Sequence of chain 1.J:
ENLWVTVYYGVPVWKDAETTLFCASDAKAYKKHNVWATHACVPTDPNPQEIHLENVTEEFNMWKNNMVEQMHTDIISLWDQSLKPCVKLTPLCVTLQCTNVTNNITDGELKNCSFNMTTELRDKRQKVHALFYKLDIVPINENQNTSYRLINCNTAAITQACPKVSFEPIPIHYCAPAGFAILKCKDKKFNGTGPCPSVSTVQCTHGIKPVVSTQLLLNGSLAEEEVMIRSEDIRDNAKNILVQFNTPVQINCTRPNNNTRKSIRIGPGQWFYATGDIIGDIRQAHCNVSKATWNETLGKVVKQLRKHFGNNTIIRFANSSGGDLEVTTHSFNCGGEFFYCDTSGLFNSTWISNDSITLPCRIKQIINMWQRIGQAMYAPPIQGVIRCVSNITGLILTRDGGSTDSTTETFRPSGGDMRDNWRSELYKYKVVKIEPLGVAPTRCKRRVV

Binding-site contacts:
Ligand atom O5 contacts residue PRO254 of chain 1.J at 3.7 Å.
Ligand atom C7 contacts residue ASN409 of chain 1.J at 3.4 Å.
Ligand atom C8 contacts residue ASN409 of chain 1.J at 4.5 Å.
Ligand atom O5 contacts residue ASN409 of chain 1.J at 2.4 Å (h-bond).
Ligand atom C5 contacts residue ASN409 of chain 1.J at 3.7 Å.
Ligand atom C8 contacts residue NAG1 of chain 1.X at 3.5 Å.
Ligand atom C4 contacts residue ASN409 of chain 1.J at 4.2 Å.
Ligand atom O6 contacts residue PRO254 of chain 1.J at 4.2 Å.
Ligand atom C1 contacts residue ASN409 of chain 1.J at 1.4 Å.
Ligand atom C3 contacts residue ASN409 of chain 1.J at 3.8 Å.
Ligand atom C6 contacts residue LEU228 of chain 1.J at 4.5 Å (hydrophobic).
Ligand atom O7 contacts residue ASN409 of chain 1.J at 3.3 Å (h-bond).
Ligand atom N2 contacts residue ASN409 of chain 1.J at 2.8 Å (h-bond).
Ligand atom C6 contacts residue PRO254 of chain 1.J at 3.5 Å (hydrophobic).
Ligand atom C5 contacts residue PRO254 of chain 1.J at 4.1 Å (hydrophobic).
Ligand atom C8 contacts residue ASN225 of chain 1.J at 4.4 Å.
Ligand atom C8 contacts residue VAL407 of chain 1.J at 4.5 Å (hydrophobic).
Ligand atom C2 contacts residue ASN409 of chain 1.J at 2.4 Å.

The protein below binds the small molecule below.
Small molecule (SMILES): CC(=O)N[C@H]1[C@H](O[C@H]2[C@H](O)[C@@H](NC(C)=O)CO[C@@H]2CO)O[C@H](CO)[C@@H](O[C@@H]2O[C@H](CO)[C@@H](O)[C@H](O)[C@@H]2O)[C@@H]1O